Binding-site contacts:
Ligand atom C2 contacts residue ASN226 of chain 1.B at 3.6 Å.
Ligand atom PB contacts residue THR143 of chain 1.B at 3.6 Å.
Ligand atom O6 contacts residue ASN226 of chain 1.B at 3.9 Å.
Ligand atom O2A contacts residue GLN11 of chain 1.B at 2.7 Å (h-bond).
Ligand atom O6 contacts residue TYR222 of chain 1.B at 3.1 Å.
Ligand atom O5' contacts residue SER138 of chain 1.B at 3.5 Å (h-bond).
Ligand atom C2 contacts residue TYR222 of chain 1.B at 3.3 Å (hydrophobic).
Ligand atom O3' contacts residue ASP177 of chain 1.B at 3.5 Å.
Ligand atom O2B contacts residue THR143 of chain 1.B at 3.8 Å.
Ligand atom N3 contacts residue CYS12 of chain 1.B at 3.9 Å.
Ligand atom N3 contacts residue TYR222 of chain 1.B at 3.5 Å.
Ligand atom O1B contacts residue GLN11 of chain 1.B at 3.6 Å (h-bond).
Ligand atom PA contacts residue CYS12 of chain 1.B at 3.9 Å.
Ligand atom O2B contacts residue GLN11 of chain 1.B at 2.5 Å.
Ligand atom O2' contacts residue ASN204 of chain 1.B at 3.6 Å.
Ligand atom O3' contacts residue LEU254 of chain 1.G at 3.9 Å.
Ligand atom O1A contacts residue CYS12 of chain 1.B at 2.6 Å (h-bond).
Ligand atom O3G contacts residue GLU260 of chain 1.G at 3.0 Å (salt-bridge).
Ligand atom O1G contacts residue THR143 of chain 1.B at 3.4 Å.
Ligand atom N2 contacts residue LEU207 of chain 1.B at 3.8 Å.
Ligand atom N1 contacts residue ASN226 of chain 1.B at 3.0 Å (h-bond).
Ligand atom N2 contacts residue ASN226 of chain 1.B at 3.5 Å (h-bond).
Ligand atom PB contacts residue GLN11 of chain 1.B at 3.7 Å.
Ligand atom PG contacts residue ASN99 of chain 1.B at 3.9 Å.
Ligand atom O3G contacts residue ASN99 of chain 1.B at 2.9 Å (h-bond).
Ligand atom O2G contacts residue GLN11 of chain 1.B at 3.6 Å (h-bond).
Ligand atom O1B contacts residue GLY144 of chain 1.B at 3.8 Å.
Ligand atom C5 contacts residue TYR222 of chain 1.B at 3.3 Å (hydrophobic).
Ligand atom C6 contacts residue TYR222 of chain 1.B at 3.2 Å (hydrophobic).
Ligand atom O3B contacts residue THR143 of chain 1.B at 3.3 Å.
Ligand atom N2 contacts residue LEU225 of chain 1.B at 3.6 Å.
Ligand atom O2' contacts residue ASP177 of chain 1.B at 3.7 Å.
Ligand atom O6 contacts residue GLN15 of chain 1.B at 3.8 Å.
Ligand atom O3B contacts residue ASN99 of chain 1.B at 3.8 Å.
Ligand atom O1A contacts residue GLN11 of chain 1.B at 2.6 Å.
Ligand atom O1B contacts residue SER138 of chain 1.B at 3.9 Å.
Ligand atom N1 contacts residue TYR222 of chain 1.B at 3.2 Å.
Ligand atom O1B contacts residue THR143 of chain 1.B at 3.2 Å.
Ligand atom C4 contacts residue TYR222 of chain 1.B at 3.5 Å (hydrophobic).
Ligand atom PA contacts residue GLN11 of chain 1.B at 3.5 Å.

Sequence of chain 1.G:
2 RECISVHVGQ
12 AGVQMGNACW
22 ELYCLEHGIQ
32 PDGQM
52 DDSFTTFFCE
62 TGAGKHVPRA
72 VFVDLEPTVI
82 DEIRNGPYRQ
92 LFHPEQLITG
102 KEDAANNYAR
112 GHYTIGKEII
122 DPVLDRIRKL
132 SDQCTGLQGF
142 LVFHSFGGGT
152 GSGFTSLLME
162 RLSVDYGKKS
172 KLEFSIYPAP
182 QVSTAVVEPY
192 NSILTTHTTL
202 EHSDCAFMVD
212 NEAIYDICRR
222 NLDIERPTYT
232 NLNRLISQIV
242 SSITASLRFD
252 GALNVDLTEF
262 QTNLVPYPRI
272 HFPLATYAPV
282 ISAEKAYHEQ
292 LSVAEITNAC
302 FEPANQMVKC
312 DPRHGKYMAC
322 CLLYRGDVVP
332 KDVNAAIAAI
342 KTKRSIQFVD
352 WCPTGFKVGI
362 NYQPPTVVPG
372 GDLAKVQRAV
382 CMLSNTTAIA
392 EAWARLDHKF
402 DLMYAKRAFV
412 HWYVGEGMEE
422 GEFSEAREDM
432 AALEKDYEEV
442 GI

This small molecule binds to this protein.
Small molecule (SMILES): Nc1nc2c(ncn2[C@@H]2O[C@H](CO[P](=O)(O)C[P](=O)(O)OP(=O)(O)O)[C@@H](O)[C@H]2O)c(=O)[nH]1

Sequence of chain 1.B:
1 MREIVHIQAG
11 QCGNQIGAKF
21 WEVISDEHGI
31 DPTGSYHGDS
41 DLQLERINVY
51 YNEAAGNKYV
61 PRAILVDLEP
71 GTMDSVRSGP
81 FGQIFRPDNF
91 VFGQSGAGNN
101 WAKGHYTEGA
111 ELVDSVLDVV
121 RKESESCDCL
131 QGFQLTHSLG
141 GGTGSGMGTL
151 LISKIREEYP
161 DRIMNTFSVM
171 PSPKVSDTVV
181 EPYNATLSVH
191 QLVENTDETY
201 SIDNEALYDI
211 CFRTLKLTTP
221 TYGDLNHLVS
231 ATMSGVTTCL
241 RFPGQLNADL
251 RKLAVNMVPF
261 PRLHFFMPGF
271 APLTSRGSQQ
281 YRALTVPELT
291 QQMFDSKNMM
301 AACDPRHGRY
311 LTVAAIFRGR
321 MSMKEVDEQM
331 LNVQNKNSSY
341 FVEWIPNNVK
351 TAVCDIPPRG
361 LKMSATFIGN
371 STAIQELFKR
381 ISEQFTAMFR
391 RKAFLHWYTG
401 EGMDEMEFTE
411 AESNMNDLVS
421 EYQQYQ